Binding-site contacts:
Ligand atom C7 contacts residue GLY7 of chain 1.C at 4.0 Å.
Ligand atom N2 contacts residue ASN11 of chain 1.C at 2.9 Å (h-bond).
Ligand atom C7 contacts residue ASN11 of chain 1.C at 3.9 Å.
Ligand atom O7 contacts residue GLY7 of chain 1.C at 4.1 Å.
Ligand atom C7 contacts residue PHE6 of chain 1.C at 4.5 Å (hydrophobic).
Ligand atom C8 contacts residue PHE6 of chain 1.C at 3.6 Å (hydrophobic).
Ligand atom C8 contacts residue PHE10 of chain 1.C at 3.7 Å (hydrophobic).
Ligand atom N2 contacts residue GLY7 of chain 1.C at 4.4 Å.
Ligand atom C3 contacts residue ASN11 of chain 1.C at 3.8 Å.
Ligand atom O5 contacts residue ASN11 of chain 1.C at 2.4 Å (h-bond).
Ligand atom C4 contacts residue ASN11 of chain 1.C at 4.2 Å.
Ligand atom C2 contacts residue ASN11 of chain 1.C at 2.4 Å.
Ligand atom C8 contacts residue GLY7 of chain 1.C at 3.7 Å.
Ligand atom C1 contacts residue ASN11 of chain 1.C at 1.4 Å.
Ligand atom O7 contacts residue ASN11 of chain 1.C at 4.5 Å.
Ligand atom C5 contacts residue ASN11 of chain 1.C at 3.7 Å.

This small molecule binds to this protein.
Small molecule (SMILES): CC(=O)N[C@@H]1[C@@H](O)[C@H](O)[C@@H](CO)O[C@H]1O

Sequence of chain 1.C:
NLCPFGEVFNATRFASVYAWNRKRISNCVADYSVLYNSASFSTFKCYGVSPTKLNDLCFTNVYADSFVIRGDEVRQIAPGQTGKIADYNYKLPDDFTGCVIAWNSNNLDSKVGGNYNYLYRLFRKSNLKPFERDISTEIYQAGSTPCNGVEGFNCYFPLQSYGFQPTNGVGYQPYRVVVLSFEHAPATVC